Sequence of chain 1.A:
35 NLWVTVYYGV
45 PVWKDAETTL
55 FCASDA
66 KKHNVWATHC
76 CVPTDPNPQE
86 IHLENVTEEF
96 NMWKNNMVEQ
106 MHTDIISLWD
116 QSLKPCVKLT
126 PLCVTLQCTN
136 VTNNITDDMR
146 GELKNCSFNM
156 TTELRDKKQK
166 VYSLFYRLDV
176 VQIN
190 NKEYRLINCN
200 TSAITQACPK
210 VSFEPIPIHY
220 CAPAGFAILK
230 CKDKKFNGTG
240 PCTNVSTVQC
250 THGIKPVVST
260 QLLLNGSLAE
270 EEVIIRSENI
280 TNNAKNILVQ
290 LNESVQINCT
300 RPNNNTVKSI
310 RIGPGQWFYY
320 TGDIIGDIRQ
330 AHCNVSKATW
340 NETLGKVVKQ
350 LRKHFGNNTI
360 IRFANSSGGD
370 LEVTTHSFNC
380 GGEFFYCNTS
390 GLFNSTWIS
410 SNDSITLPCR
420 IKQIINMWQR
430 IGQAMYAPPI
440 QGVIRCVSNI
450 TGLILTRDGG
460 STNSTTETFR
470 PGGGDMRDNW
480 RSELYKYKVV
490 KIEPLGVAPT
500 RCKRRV

A small-molecule ligand and the protein it binds are described below.
Small molecule (SMILES): CC(=O)N[C@H]1[C@H](O[C@H]2[C@H](O)[C@@H](NC(C)=O)CO[C@@H]2CO)O[C@H](CO)[C@@H](O[C@@H]2O[C@H](CO[C@H]3O[C@H](CO)[C@@H](O)[C@H](O)[C@@H]3O)[C@@H](O)[C@H](O[C@H]3O[C@H](CO)[C@@H](O)[C@H](O)[C@@H]3O)[C@@H]2O)[C@@H]1O

Binding-site contacts:
Ligand atom C8 contacts residue SER447 of chain 1.A at 3.7 Å.
Ligand atom O4 contacts residue VAL446 of chain 1.A at 4.0 Å.
Ligand atom C1 contacts residue VAL446 of chain 1.A at 4.1 Å (hydrophobic).
Ligand atom O6 contacts residue NAG1 of chain 1.H at 3.5 Å.
Ligand atom C7 contacts residue VAL256 of chain 1.A at 4.2 Å (hydrophobic).
Ligand atom N2 contacts residue ASN264 of chain 1.A at 3.0 Å (h-bond).
Ligand atom C6 contacts residue GLU213 of chain 1.A at 3.8 Å.
Ligand atom O5 contacts residue GLU213 of chain 1.A at 4.0 Å.
Ligand atom C8 contacts residue ASN378 of chain 1.A at 4.0 Å.
Ligand atom O3 contacts residue CYS445 of chain 1.A at 4.1 Å.
Ligand atom C7 contacts residue SER447 of chain 1.A at 3.8 Å.
Ligand atom C2 contacts residue ASN264 of chain 1.A at 2.5 Å.
Ligand atom O5 contacts residue VAL446 of chain 1.A at 4.3 Å.
Ligand atom C3 contacts residue VAL446 of chain 1.A at 3.8 Å (hydrophobic).
Ligand atom O7 contacts residue PRO214 of chain 1.A at 3.9 Å.
Ligand atom O5 contacts residue ASN264 of chain 1.A at 2.4 Å (h-bond).
Ligand atom O7 contacts residue ASN264 of chain 1.A at 3.7 Å.
Ligand atom O6 contacts residue GLY380 of chain 1.A at 3.3 Å.
Ligand atom C2 contacts residue SER447 of chain 1.A at 3.9 Å.
Ligand atom C3 contacts residue ASN264 of chain 1.A at 3.9 Å.
Ligand atom C4 contacts residue ASN264 of chain 1.A at 4.3 Å.
Ligand atom C5 contacts residue ASN264 of chain 1.A at 3.8 Å.
Ligand atom C3 contacts residue SER447 of chain 1.A at 4.0 Å.
Ligand atom C8 contacts residue LEU263 of chain 1.A at 3.8 Å (hydrophobic).
Ligand atom C5 contacts residue NAG1 of chain 1.H at 4.3 Å.
Ligand atom O7 contacts residue VAL256 of chain 1.A at 4.0 Å.
Ligand atom O6 contacts residue GLU213 of chain 1.A at 4.2 Å.
Ligand atom C4 contacts residue VAL446 of chain 1.A at 4.1 Å (hydrophobic).
Ligand atom C1 contacts residue NAG1 of chain 1.H at 3.9 Å.
Ligand atom N2 contacts residue SER447 of chain 1.A at 3.0 Å (h-bond).
Ligand atom C8 contacts residue VAL256 of chain 1.A at 3.9 Å (hydrophobic).
Ligand atom C6 contacts residue GLY380 of chain 1.A at 4.4 Å.
Ligand atom C7 contacts residue ASN378 of chain 1.A at 4.4 Å.
Ligand atom C1 contacts residue ASN264 of chain 1.A at 1.5 Å.
Ligand atom C1 contacts residue SER447 of chain 1.A at 4.2 Å.
Ligand atom O6 contacts residue LYS66 of chain 1.A at 4.4 Å.
Ligand atom C5 contacts residue GLU213 of chain 1.A at 3.6 Å.
Ligand atom C7 contacts residue ASN264 of chain 1.A at 3.5 Å.
Ligand atom C5 contacts residue VAL446 of chain 1.A at 3.7 Å (hydrophobic).
Ligand atom O5 contacts residue NAG1 of chain 1.H at 3.5 Å.